A protein and the small-molecule ligand that binds it are described below.
Small molecule (SMILES): CC(=O)N[C@@H]1[C@@H](O)[C@H](O)[C@@H](CO)O[C@H]1O

Sequence of chain 1.C:
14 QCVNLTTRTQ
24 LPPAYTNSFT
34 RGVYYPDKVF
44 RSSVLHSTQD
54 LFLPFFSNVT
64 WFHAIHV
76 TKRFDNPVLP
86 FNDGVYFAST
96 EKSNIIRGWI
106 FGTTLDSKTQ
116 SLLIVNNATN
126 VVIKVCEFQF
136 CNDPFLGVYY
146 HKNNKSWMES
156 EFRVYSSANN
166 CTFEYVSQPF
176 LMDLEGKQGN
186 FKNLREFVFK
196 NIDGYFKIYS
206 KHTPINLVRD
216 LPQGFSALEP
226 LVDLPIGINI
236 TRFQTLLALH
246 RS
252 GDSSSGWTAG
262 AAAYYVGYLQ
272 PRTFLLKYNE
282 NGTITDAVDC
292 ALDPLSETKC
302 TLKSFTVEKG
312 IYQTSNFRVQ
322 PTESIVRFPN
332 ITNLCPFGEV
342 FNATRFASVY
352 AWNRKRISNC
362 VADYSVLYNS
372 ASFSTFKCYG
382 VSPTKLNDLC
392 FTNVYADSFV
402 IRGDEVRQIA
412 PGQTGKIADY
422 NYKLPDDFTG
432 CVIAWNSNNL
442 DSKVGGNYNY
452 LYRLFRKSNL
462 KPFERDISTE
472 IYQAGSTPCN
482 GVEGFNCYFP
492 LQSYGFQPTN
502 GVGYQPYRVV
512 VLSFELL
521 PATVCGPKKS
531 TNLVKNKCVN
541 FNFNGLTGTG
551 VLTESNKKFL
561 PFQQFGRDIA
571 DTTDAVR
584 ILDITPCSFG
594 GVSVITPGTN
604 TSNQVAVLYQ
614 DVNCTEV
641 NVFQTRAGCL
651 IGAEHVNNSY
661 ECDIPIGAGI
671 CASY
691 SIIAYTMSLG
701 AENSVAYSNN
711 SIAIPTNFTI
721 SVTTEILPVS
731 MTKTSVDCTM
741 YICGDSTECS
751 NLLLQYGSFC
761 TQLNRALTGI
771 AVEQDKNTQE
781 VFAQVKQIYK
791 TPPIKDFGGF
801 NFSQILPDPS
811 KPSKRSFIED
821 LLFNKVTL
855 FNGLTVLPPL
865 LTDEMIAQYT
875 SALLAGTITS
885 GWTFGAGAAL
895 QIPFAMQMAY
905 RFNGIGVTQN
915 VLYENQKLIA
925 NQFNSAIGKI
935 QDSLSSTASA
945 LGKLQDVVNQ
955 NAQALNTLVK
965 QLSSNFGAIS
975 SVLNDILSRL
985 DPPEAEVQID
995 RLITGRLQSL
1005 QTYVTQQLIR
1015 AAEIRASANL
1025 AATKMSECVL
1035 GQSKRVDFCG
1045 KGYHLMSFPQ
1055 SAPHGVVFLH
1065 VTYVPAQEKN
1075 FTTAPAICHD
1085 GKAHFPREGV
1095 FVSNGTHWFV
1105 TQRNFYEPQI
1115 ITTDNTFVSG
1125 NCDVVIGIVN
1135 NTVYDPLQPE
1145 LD

Binding-site contacts:
Ligand atom C1 contacts residue ASN343 of chain 1.C at 1.4 Å.
Ligand atom C5 contacts residue ASN343 of chain 1.C at 3.7 Å.
Ligand atom C2 contacts residue ASN343 of chain 1.C at 2.5 Å.
Ligand atom C8 contacts residue LEU368 of chain 1.C at 3.6 Å (hydrophobic).
Ligand atom O5 contacts residue ASN343 of chain 1.C at 2.4 Å (h-bond).
Ligand atom N2 contacts residue ASN343 of chain 1.C at 2.9 Å (h-bond).
Ligand atom C4 contacts residue ASN343 of chain 1.C at 4.2 Å.
Ligand atom C8 contacts residue PHE338 of chain 1.C at 3.8 Å (hydrophobic).
Ligand atom C3 contacts residue ASN343 of chain 1.C at 3.8 Å.
Ligand atom C7 contacts residue ASN343 of chain 1.C at 4.0 Å.
Ligand atom N2 contacts residue PHE342 of chain 1.C at 4.5 Å.
Ligand atom C8 contacts residue PHE342 of chain 1.C at 3.5 Å (hydrophobic).